Binding-site contacts:
Ligand atom N3 contacts residue ARG266 of chain 1.A at 3.4 Å (salt-bridge).
Ligand atom C12 contacts residue ASN282 of chain 1.A at 3.3 Å.
Ligand atom C18 contacts residue SER265 of chain 1.A at 3.5 Å.
Ligand atom C5 contacts residue GLN80 of chain 1.A at 3.6 Å.
Ligand atom N4 contacts residue ARG266 of chain 1.A at 3.1 Å (salt-bridge).
Ligand atom C3 contacts residue GLU84 of chain 1.A at 3.6 Å.
Ligand atom N1 contacts residue ARG266 of chain 1.A at 3.5 Å (salt-bridge).
Ligand atom N4 contacts residue GLN270 of chain 1.A at 3.5 Å (h-bond).
Ligand atom C20 contacts residue SER265 of chain 1.A at 3.7 Å.
Ligand atom C15 contacts residue GLN270 of chain 1.A at 3.3 Å.
Ligand atom C7 contacts residue ARG266 of chain 1.A at 3.4 Å.
Ligand atom O2 contacts residue LYS267 of chain 1.A at 2.8 Å (salt-bridge).
Ligand atom C6 contacts residue GLN80 of chain 1.A at 3.4 Å.
Ligand atom C19 contacts residue SER265 of chain 1.A at 3.4 Å.
Ligand atom O4 contacts residue LEU263 of chain 1.A at 2.7 Å (h-bond).
Ligand atom C23 contacts residue LEU263 of chain 1.A at 3.4 Å (hydrophobic).
Ligand atom C22 contacts residue LEU263 of chain 1.A at 3.2 Å (hydrophobic).
Ligand atom C14 contacts residue GLN270 of chain 1.A at 3.3 Å.
Ligand atom C13 contacts residue GLN270 of chain 1.A at 3.7 Å.
Ligand atom O1 contacts residue TYR81 of chain 1.A at 3.4 Å.
Ligand atom O4 contacts residue TYR264 of chain 1.A at 3.5 Å (h-bond).
Ligand atom C17 contacts residue SER265 of chain 1.A at 3.6 Å.
Ligand atom C16 contacts residue ARG266 of chain 1.A at 3.7 Å.
Ligand atom O3 contacts residue LYS267 of chain 1.A at 3.3 Å (salt-bridge).
Ligand atom C20 contacts residue LYS267 of chain 1.A at 3.3 Å.
Ligand atom C1 contacts residue GLN80 of chain 1.A at 3.6 Å.
Ligand atom CL1 contacts residue ASN282 of chain 1.A at 3.5 Å.
Ligand atom C10 contacts residue GLN270 of chain 1.A at 3.5 Å.
Ligand atom CL1 contacts residue LEU284 of chain 1.A at 3.7 Å.
Ligand atom C3 contacts residue GLN80 of chain 1.A at 3.5 Å.
Ligand atom C4 contacts residue GLN80 of chain 1.A at 3.5 Å.
Ligand atom O4 contacts residue GLN80 of chain 1.A at 3.3 Å (h-bond).
Ligand atom C7 contacts residue GLN270 of chain 1.A at 3.5 Å.
Ligand atom C8 contacts residue GLN80 of chain 1.A at 3.7 Å.
Ligand atom N4 contacts residue SER265 of chain 1.A at 3.8 Å.
Ligand atom C23 contacts residue SER265 of chain 1.A at 3.7 Å.
Ligand atom N3 contacts residue GLN270 of chain 1.A at 2.9 Å (h-bond).
Ligand atom O1 contacts residue HIS85 of chain 1.A at 3.4 Å.
Ligand atom O4 contacts residue ARG266 of chain 1.A at 2.9 Å (salt-bridge).
Ligand atom C22 contacts residue SER265 of chain 1.A at 3.8 Å.

Sequence of chain 1.A:
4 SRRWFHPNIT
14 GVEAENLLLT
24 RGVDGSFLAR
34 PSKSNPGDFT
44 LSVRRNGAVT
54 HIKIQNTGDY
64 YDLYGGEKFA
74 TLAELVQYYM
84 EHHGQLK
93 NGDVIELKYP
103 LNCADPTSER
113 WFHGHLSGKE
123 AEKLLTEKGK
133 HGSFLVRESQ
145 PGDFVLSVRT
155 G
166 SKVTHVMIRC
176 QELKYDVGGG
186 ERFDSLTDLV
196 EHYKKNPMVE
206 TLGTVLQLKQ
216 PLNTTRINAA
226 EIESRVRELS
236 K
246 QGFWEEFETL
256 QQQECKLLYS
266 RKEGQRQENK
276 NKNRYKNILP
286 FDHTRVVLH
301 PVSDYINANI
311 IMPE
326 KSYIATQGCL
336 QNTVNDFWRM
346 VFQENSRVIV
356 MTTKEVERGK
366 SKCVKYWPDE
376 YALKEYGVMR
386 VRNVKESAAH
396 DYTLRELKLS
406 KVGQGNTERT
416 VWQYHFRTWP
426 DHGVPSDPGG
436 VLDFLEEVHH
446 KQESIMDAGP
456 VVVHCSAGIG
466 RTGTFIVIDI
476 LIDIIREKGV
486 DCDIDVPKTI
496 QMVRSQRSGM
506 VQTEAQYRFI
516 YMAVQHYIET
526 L

A small-molecule ligand and the protein it binds are described below.
Small molecule (SMILES): O=C(O)c1ccc(O)c(-c2nnc3n(Cc4ccccc4Cl)c(=O)c4ccccc4n23)c1